Sequence of chain 2.A:
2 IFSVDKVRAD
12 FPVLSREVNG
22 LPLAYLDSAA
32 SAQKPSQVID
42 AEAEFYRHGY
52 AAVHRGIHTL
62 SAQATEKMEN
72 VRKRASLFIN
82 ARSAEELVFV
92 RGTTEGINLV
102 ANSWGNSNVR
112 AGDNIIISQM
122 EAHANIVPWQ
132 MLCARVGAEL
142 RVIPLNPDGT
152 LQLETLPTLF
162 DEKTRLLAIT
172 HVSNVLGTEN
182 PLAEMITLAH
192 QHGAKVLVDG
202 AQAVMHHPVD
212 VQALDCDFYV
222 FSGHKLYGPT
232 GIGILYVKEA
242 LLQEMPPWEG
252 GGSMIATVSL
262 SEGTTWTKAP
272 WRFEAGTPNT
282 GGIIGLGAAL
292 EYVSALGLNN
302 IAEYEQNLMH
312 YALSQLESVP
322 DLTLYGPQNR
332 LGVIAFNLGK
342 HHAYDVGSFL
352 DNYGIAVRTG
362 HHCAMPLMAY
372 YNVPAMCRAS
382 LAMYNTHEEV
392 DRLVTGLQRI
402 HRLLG

Sequence of chain 1.A:
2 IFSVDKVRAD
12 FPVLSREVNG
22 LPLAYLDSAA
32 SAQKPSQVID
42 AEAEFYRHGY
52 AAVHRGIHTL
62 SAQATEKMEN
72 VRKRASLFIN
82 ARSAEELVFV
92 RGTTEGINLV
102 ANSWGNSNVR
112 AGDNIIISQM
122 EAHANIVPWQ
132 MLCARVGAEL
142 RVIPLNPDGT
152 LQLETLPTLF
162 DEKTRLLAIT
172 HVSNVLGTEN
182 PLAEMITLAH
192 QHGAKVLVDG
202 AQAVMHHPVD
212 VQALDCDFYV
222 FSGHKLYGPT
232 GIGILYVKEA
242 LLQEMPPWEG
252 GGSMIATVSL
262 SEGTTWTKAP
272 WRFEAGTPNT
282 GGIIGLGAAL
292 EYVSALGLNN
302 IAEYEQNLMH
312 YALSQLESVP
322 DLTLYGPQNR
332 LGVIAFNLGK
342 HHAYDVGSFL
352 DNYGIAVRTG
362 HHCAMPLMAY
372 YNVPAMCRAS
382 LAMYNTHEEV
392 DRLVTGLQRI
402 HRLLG

This protein binds this small molecule.
Small molecule (SMILES): Cc1ncc(COP(=O)(O)O)c(C/N=C(\CS)C(=O)O)c1O

Binding-site contacts:
Ligand atom O17 contacts residue ARG379 of chain 1.A at 3.1 Å (salt-bridge).
Ligand atom C06 contacts residue THR95 of chain 1.A at 3.5 Å.
Ligand atom O18 contacts residue ALA30 of chain 1.A at 3.7 Å.
Ligand atom O17 contacts residue ALA31 of chain 1.A at 3.4 Å.
Ligand atom C02 contacts residue ASP200 of chain 1.A at 3.4 Å.
Ligand atom O07 contacts residue LYS226 of chain 1.A at 3.2 Å (salt-bridge).
Ligand atom C04 contacts residue ASP200 of chain 1.A at 3.5 Å.
Ligand atom C12 contacts residue LYS226 of chain 1.A at 3.6 Å.
Ligand atom O18 contacts residue GLN203 of chain 1.A at 3.6 Å.
Ligand atom C13 contacts residue LYS226 of chain 1.A at 3.2 Å.
Ligand atom C01 contacts residue ASP200 of chain 1.A at 3.4 Å.
Ligand atom N03 contacts residue ALA202 of chain 1.A at 3.6 Å.
Ligand atom O09 contacts residue THR278 of chain 2.A at 3.7 Å.
Ligand atom C04 contacts residue THR94 of chain 1.A at 3.6 Å.
Ligand atom O22 contacts residue GLN203 of chain 1.A at 2.8 Å (h-bond).
Ligand atom C16 contacts residue ARG379 of chain 1.A at 3.5 Å.
Ligand atom O09 contacts residue HIS225 of chain 1.A at 2.7 Å (h-bond).
Ligand atom C16 contacts residue ASN175 of chain 1.A at 3.6 Å.
Ligand atom C19 contacts residue ASN175 of chain 1.A at 3.7 Å.
Ligand atom O18 contacts residue ARG379 of chain 1.A at 2.6 Å (salt-bridge).
Ligand atom C02 contacts residue ALA202 of chain 1.A at 3.6 Å (hydrophobic).
Ligand atom O11 contacts residue THR95 of chain 1.A at 2.8 Å (h-bond).
Ligand atom O10 contacts residue THR278 of chain 2.A at 2.6 Å (h-bond).
Ligand atom O09 contacts residue SER223 of chain 1.A at 2.6 Å (h-bond).
Ligand atom O09 contacts residue LYS226 of chain 1.A at 3.6 Å (salt-bridge).
Ligand atom C02 contacts residue ALA123 of chain 1.A at 3.8 Å (hydrophobic).
Ligand atom O22 contacts residue ASN175 of chain 1.A at 3.1 Å.
Ligand atom S20 contacts residue CYS364 of chain 1.A at 3.0 Å (h-bond).
Ligand atom C04 contacts residue ALA125 of chain 1.A at 3.6 Å (hydrophobic).
Ligand atom O17 contacts residue ALA30 of chain 1.A at 3.7 Å.
Ligand atom P08 contacts residue SER223 of chain 1.A at 3.6 Å.
Ligand atom O11 contacts residue THR94 of chain 1.A at 3.5 Å (h-bond).
Ligand atom O07 contacts residue THR94 of chain 1.A at 3.8 Å.
Ligand atom N03 contacts residue ASP200 of chain 1.A at 2.6 Å (salt-bridge).
Ligand atom C16 contacts residue ALA30 of chain 1.A at 3.6 Å (hydrophobic).
Ligand atom O18 contacts residue ASN175 of chain 1.A at 2.9 Å (h-bond).
Ligand atom P08 contacts residue THR95 of chain 1.A at 3.8 Å.
Ligand atom N14 contacts residue LYS226 of chain 1.A at 3.1 Å.
Ligand atom N14 contacts residue GLN203 of chain 1.A at 3.7 Å.
Ligand atom P08 contacts residue THR278 of chain 2.A at 3.7 Å.